This protein binds this small molecule.
Small molecule (SMILES): CC(=O)N[C@@H]1[C@@H](O)[C@H](O)[C@@H](CO)O[C@H]1O

Sequence of chain 1.C:
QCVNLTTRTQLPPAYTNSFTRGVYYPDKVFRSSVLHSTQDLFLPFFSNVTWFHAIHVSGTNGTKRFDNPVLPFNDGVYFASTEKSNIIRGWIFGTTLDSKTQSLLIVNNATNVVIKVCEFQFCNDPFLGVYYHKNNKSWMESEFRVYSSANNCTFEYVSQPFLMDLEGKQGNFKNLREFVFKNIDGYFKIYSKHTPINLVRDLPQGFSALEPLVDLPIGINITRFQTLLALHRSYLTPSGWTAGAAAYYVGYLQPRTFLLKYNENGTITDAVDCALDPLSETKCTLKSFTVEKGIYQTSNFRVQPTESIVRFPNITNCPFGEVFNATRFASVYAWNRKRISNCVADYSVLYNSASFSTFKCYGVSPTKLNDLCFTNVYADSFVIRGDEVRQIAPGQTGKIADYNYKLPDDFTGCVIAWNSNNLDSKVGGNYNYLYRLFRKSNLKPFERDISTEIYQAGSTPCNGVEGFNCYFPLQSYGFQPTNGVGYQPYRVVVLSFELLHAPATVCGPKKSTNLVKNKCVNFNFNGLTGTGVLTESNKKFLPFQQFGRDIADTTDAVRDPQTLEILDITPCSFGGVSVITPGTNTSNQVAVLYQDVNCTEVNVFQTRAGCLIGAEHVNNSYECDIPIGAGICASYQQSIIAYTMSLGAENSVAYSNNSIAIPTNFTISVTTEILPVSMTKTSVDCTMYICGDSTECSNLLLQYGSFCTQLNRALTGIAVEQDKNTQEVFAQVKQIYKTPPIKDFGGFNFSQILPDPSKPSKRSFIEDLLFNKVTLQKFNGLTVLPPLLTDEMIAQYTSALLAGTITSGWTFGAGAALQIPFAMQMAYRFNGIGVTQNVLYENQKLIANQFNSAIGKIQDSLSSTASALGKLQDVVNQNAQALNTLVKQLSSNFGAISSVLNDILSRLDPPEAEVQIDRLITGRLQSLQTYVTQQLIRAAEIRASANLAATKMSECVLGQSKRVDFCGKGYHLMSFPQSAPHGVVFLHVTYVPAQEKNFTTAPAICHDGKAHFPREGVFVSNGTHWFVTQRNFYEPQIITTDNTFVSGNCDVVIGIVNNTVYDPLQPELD

Binding-site contacts:
Ligand atom O6 contacts residue ASN603 of chain 1.C at 4.3 Å.
Ligand atom C7 contacts residue ASN603 of chain 1.C at 4.2 Å.
Ligand atom O5 contacts residue ASN603 of chain 1.C at 2.4 Å (h-bond).
Ligand atom C3 contacts residue ASN603 of chain 1.C at 3.8 Å.
Ligand atom C2 contacts residue THR605 of chain 1.C at 4.4 Å.
Ligand atom C2 contacts residue ASN603 of chain 1.C at 2.4 Å.
Ligand atom C4 contacts residue ASN603 of chain 1.C at 4.2 Å.
Ligand atom O7 contacts residue THR605 of chain 1.C at 4.3 Å.
Ligand atom C1 contacts residue ASN603 of chain 1.C at 1.4 Å.
Ligand atom N2 contacts residue ASN603 of chain 1.C at 3.0 Å (h-bond).
Ligand atom C5 contacts residue ASN603 of chain 1.C at 3.7 Å.